Sequence of chain 1.A:
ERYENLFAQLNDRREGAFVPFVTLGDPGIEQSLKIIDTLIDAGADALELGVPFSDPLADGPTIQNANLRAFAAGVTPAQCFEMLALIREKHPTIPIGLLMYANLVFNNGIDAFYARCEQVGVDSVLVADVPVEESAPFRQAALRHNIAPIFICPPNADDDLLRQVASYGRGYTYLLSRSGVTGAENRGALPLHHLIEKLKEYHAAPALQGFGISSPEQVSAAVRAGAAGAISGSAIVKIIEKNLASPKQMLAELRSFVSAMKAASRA

Binding-site contacts:
Ligand atom O19 contacts residue SER235 of chain 1.A at 2.5 Å (h-bond).
Ligand atom P17 contacts residue SER235 of chain 1.A at 3.6 Å.
Ligand atom O22 contacts residue TYR175 of chain 1.A at 2.8 Å (h-bond).
Ligand atom O21 contacts residue PHE22 of chain 1.A at 3.1 Å.
Ligand atom F9F contacts residue PRO18 of chain 1.B at 3.4 Å.
Ligand atom O16 contacts residue THR183 of chain 1.A at 3.7 Å.
Ligand atom C5 contacts residue LEU127 of chain 1.A at 3.7 Å (hydrophobic).
Ligand atom S12 contacts residue TYR175 of chain 1.A at 3.8 Å.
Ligand atom C14 contacts residue THR183 of chain 1.A at 3.6 Å.
Ligand atom C2 contacts residue PHE212 of chain 1.A at 3.8 Å (hydrophobic).
Ligand atom O21 contacts residue GLU49 of chain 1.A at 3.4 Å.
Ligand atom O7 contacts residue ALA59 of chain 1.A at 3.4 Å.
Ligand atom O19 contacts residue THR183 of chain 1.A at 3.5 Å.
Ligand atom O18 contacts residue GLY184 of chain 1.A at 2.8 Å (h-bond).
Ligand atom O18 contacts residue PHE212 of chain 1.A at 3.5 Å.
Ligand atom O20 contacts residue SER235 of chain 1.A at 3.4 Å (h-bond).
Ligand atom O16 contacts residue PHE212 of chain 1.A at 3.6 Å.
Ligand atom O21 contacts residue LEU100 of chain 1.A at 3.4 Å.
Ligand atom C14 contacts residue TYR175 of chain 1.A at 3.4 Å (hydrophobic).
Ligand atom O20 contacts residue GLY234 of chain 1.A at 2.9 Å (h-bond).
Ligand atom C4 contacts residue LEU100 of chain 1.A at 3.7 Å (hydrophobic).
Ligand atom C1 contacts residue PHE212 of chain 1.A at 3.6 Å (hydrophobic).
Ligand atom C6 contacts residue PHE212 of chain 1.A at 3.8 Å (hydrophobic).
Ligand atom F10 contacts residue ALA129 of chain 1.A at 3.4 Å.
Ligand atom O22 contacts residue ILE232 of chain 1.A at 3.6 Å.
Ligand atom O19 contacts residue GLY184 of chain 1.A at 3.7 Å.
Ligand atom C5 contacts residue TYR175 of chain 1.A at 3.5 Å (hydrophobic).
Ligand atom C3 contacts residue THR183 of chain 1.A at 3.7 Å.
Ligand atom F11 contacts residue PHE212 of chain 1.A at 3.7 Å.
Ligand atom O18 contacts residue GLY213 of chain 1.A at 2.8 Å (h-bond).
Ligand atom C15 contacts residue GLY234 of chain 1.A at 3.7 Å.
Ligand atom O7 contacts residue ALA129 of chain 1.A at 3.6 Å.
Ligand atom F9F contacts residue ALA129 of chain 1.A at 3.3 Å.
Ligand atom O19 contacts residue ILE64 of chain 1.A at 3.5 Å.
Ligand atom F10 contacts residue ILE153 of chain 1.A at 3.5 Å.
Ligand atom F11 contacts residue ILE153 of chain 1.A at 3.7 Å.
Ligand atom O19 contacts residue GLY234 of chain 1.A at 3.7 Å.
Ligand atom F10 contacts residue LEU127 of chain 1.A at 3.5 Å.
Ligand atom O7 contacts residue PHE212 of chain 1.A at 3.8 Å.
Ligand atom O18 contacts residue THR183 of chain 1.A at 3.7 Å.

This small molecule binds to this protein.
Small molecule (SMILES): O=P(O)(O)OCCNS(=O)(=O)c1ccc(OC(F)(F)F)cc1

Sequence of chain 1.B:
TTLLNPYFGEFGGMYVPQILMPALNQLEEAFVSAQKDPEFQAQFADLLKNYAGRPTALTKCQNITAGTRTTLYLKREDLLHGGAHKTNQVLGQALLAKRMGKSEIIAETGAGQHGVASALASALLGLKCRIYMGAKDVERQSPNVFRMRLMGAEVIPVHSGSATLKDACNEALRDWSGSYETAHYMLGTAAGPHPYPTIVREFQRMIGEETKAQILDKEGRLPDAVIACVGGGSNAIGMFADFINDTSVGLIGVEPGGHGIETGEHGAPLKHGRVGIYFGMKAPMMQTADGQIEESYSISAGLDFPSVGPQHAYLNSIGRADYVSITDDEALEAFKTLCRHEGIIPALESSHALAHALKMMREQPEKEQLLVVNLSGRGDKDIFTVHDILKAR